Sequence of chain 4.A:
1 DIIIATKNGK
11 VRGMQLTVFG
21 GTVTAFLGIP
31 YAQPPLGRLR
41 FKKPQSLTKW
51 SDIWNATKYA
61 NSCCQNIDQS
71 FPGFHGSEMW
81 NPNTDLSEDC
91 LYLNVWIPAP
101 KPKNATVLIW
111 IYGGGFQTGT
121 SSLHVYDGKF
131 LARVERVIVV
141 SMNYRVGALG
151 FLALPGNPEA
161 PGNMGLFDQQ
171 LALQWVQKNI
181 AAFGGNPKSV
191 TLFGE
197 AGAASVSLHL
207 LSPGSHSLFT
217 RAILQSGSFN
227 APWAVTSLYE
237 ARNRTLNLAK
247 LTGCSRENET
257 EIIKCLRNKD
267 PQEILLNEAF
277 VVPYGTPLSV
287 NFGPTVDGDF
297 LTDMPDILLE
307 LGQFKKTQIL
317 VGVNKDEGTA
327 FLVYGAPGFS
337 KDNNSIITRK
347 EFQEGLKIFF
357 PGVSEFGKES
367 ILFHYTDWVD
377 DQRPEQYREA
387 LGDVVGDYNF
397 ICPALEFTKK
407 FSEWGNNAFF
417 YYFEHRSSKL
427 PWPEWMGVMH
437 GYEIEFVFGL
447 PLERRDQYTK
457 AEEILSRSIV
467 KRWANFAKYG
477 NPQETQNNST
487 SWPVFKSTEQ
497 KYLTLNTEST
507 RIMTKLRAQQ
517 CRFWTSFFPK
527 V

Binding-site contacts:
Ligand atom O5 contacts residue ASN243 of chain 4.A at 3.7 Å.
Ligand atom N2 contacts residue TYR235 of chain 4.A at 3.8 Å.
Ligand atom O3 contacts residue VAL278 of chain 4.A at 4.0 Å.
Ligand atom N2 contacts residue ASN239 of chain 4.A at 2.9 Å (h-bond).
Ligand atom O6 contacts residue ASN243 of chain 4.A at 4.2 Å.
Ligand atom C6 contacts residue LEU247 of chain 4.A at 3.9 Å (hydrophobic).
Ligand atom C1 contacts residue ASN243 of chain 4.A at 4.0 Å.
Ligand atom O3 contacts residue PRO279 of chain 4.A at 4.2 Å.
Ligand atom C6 contacts residue LYS246 of chain 4.A at 3.9 Å.
Ligand atom C3 contacts residue PHE276 of chain 4.A at 3.5 Å (hydrophobic).
Ligand atom C1 contacts residue ASN239 of chain 4.A at 1.5 Å.
Ligand atom O2 contacts residue PRO279 of chain 4.A at 4.0 Å.
Ligand atom C5 contacts residue ASN243 of chain 4.A at 3.5 Å.
Ligand atom C4 contacts residue ASN243 of chain 4.A at 4.3 Å.
Ligand atom C6 contacts residue ASN243 of chain 4.A at 3.7 Å.
Ligand atom C2 contacts residue ASN239 of chain 4.A at 2.6 Å.
Ligand atom C6 contacts residue ASN239 of chain 4.A at 4.3 Å.
Ligand atom C6 contacts residue ASN243 of chain 4.A at 3.3 Å.
Ligand atom C5 contacts residue ASN243 of chain 4.A at 4.2 Å.
Ligand atom C4 contacts residue ASN239 of chain 4.A at 4.3 Å.
Ligand atom C7 contacts residue TYR235 of chain 4.A at 4.2 Å (hydrophobic).
Ligand atom C7 contacts residue ASN239 of chain 4.A at 3.9 Å.
Ligand atom C4 contacts residue LEU247 of chain 4.A at 4.3 Å (hydrophobic).
Ligand atom C3 contacts residue ASN239 of chain 4.A at 3.8 Å.
Ligand atom C5 contacts residue ASN239 of chain 4.A at 3.8 Å.
Ligand atom O4 contacts residue LEU247 of chain 4.A at 4.0 Å.
Ligand atom O3 contacts residue PHE276 of chain 4.A at 3.3 Å (h-bond).
Ligand atom O7 contacts residue TYR235 of chain 4.A at 3.5 Å.
Ligand atom N2 contacts residue PRO279 of chain 4.A at 4.3 Å.
Ligand atom C1 contacts residue ASN243 of chain 4.A at 3.4 Å.
Ligand atom O5 contacts residue LYS246 of chain 4.A at 4.3 Å.
Ligand atom C4 contacts residue PHE276 of chain 4.A at 3.3 Å (hydrophobic).
Ligand atom O5 contacts residue ASN239 of chain 4.A at 2.5 Å (h-bond).
Ligand atom C8 contacts residue PRO279 of chain 4.A at 3.2 Å (hydrophobic).
Ligand atom O4 contacts residue PHE276 of chain 4.A at 3.5 Å (h-bond).
Ligand atom O5 contacts residue ASN243 of chain 4.A at 3.9 Å.

A small-molecule ligand and the protein it binds are described below.
Small molecule (SMILES): CC(=O)N[C@H]1[C@H](O[C@H]2[C@H](O)[C@@H](NC(C)=O)CO[C@@H]2CO[C@H]2O[C@@H](C)[C@@H](O)[C@@H](O)[C@@H]2O)O[C@H](CO)[C@@H](O)[C@@H]1O